Binding-site contacts:
Ligand atom C13 contacts residue SER223 of chain 1.H at 3.4 Å.
Ligand atom C19 contacts residue VAL227 of chain 1.H at 3.8 Å (hydrophobic).
Ligand atom O17 contacts residue LYS190 of chain 1.H at 3.6 Å.
Ligand atom NAB contacts residue NAP1 of chain 1.EA at 3.5 Å (h-bond).
Ligand atom O17 contacts residue TYR183 of chain 1.H at 2.5 Å (h-bond).
Ligand atom C1 contacts residue TYR173 of chain 1.H at 4.0 Å (hydrophobic).
Ligand atom C13 contacts residue ALA121 of chain 1.H at 3.9 Å (hydrophobic).
Ligand atom C10 contacts residue LEU128 of chain 1.H at 3.8 Å (hydrophobic).
Ligand atom C11 contacts residue MET186 of chain 1.H at 3.6 Å (hydrophobic).
Ligand atom C21 contacts residue VAL180 of chain 1.H at 3.8 Å (hydrophobic).
Ligand atom C6 contacts residue NAP1 of chain 1.EA at 3.3 Å.
Ligand atom C12 contacts residue SER223 of chain 1.H at 3.8 Å.
Ligand atom C5 contacts residue NAP1 of chain 1.EA at 3.3 Å.
Ligand atom C20 contacts residue VAL227 of chain 1.H at 3.9 Å (hydrophobic).
Ligand atom C9 contacts residue VAL227 of chain 1.H at 3.8 Å (hydrophobic).
Ligand atom C8 contacts residue NAP1 of chain 1.EA at 3.7 Å.
Ligand atom C3 contacts residue NAP1 of chain 1.EA at 3.1 Å.
Ligand atom C21 contacts residue GLN181 of chain 1.H at 3.0 Å.
Ligand atom C3 contacts residue ALA224 of chain 1.H at 3.8 Å (hydrophobic).
Ligand atom C4 contacts residue NAP1 of chain 1.EA at 3.4 Å.
Ligand atom C10 contacts residue MET186 of chain 1.H at 3.9 Å (hydrophobic).
Ligand atom C2 contacts residue NAP1 of chain 1.EA at 3.3 Å.
Ligand atom C17 contacts residue PHE230 of chain 1.H at 3.9 Å (hydrophobic).
Ligand atom C8 contacts residue SER223 of chain 1.H at 3.7 Å.
Ligand atom NAB contacts residue ALA121 of chain 1.H at 3.5 Å (h-bond).
Ligand atom C1 contacts residue NAP1 of chain 1.EA at 3.4 Å.
Ligand atom C12 contacts residue PHE122 of chain 1.H at 3.9 Å (hydrophobic).
Ligand atom O17 contacts residue NAP1 of chain 1.EA at 2.4 Å (h-bond).
Ligand atom C20 contacts residue VAL180 of chain 1.H at 3.9 Å (hydrophobic).
Ligand atom C1 contacts residue TYR183 of chain 1.H at 3.3 Å (hydrophobic).
Ligand atom C11 contacts residue ALA123 of chain 1.H at 3.9 Å (hydrophobic).
Ligand atom C6 contacts residue TYR183 of chain 1.H at 3.3 Å (hydrophobic).
Ligand atom C16 contacts residue NAP1 of chain 1.EA at 3.4 Å.
Ligand atom C16 contacts residue TYR173 of chain 1.H at 4.0 Å (hydrophobic).
Ligand atom C4 contacts residue ALA224 of chain 1.H at 3.9 Å (hydrophobic).
Ligand atom O7 contacts residue NAP1 of chain 1.EA at 3.0 Å.
Ligand atom C18 contacts residue TYR173 of chain 1.H at 3.5 Å (hydrophobic).
Ligand atom C21 contacts residue GLY228 of chain 1.H at 3.6 Å.
Ligand atom C12 contacts residue ALA121 of chain 1.H at 3.4 Å (hydrophobic).
Ligand atom NAB contacts residue SER223 of chain 1.H at 3.1 Å (h-bond).

Sequence of chain 1.H:
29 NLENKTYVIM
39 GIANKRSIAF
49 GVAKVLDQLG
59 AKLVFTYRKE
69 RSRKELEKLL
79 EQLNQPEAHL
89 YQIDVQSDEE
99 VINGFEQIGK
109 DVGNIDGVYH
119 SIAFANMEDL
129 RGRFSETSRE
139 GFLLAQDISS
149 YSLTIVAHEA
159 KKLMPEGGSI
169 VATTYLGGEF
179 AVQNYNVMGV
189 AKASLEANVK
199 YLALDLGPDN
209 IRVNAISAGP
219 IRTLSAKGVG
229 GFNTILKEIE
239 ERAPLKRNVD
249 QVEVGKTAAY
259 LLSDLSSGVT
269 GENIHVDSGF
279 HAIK

The small molecule below binds the protein below.
Small molecule (SMILES): CCCCCCc1ccc(Oc2ccccc2N)c(O)c1